This protein binds this small molecule.
Small molecule (SMILES): Cc1cn([C@H]2C[C@H](O[P](=O)(O)OC[C@@H]3CCCO3)[C@@H](CO[P](=O)(O)O[C@H]3C[C@H](n4ccc(N)nc4=O)O[C@@H]3CO[P](=O)(O)O[C@H]3C[C@H](n4ccc(N)nc4=O)O[C@@H]3CO[P](=O)(O)O[C@H]3C[C@H](n4cnc5c(=O)nc(N)[nH]c54)O[C@@H]3CO[P](=O)(O)O[C@H]3C[C@H](n4cc(C)c(=O)[nH]c4=O)O[C@@H]3CO[P](=O)(O)O[C@H]3C[C@H](n4cnc5c(=O)nc(N)[nH]c54)O[C@@H]3CO[P](=O)(O)O[C@H]3C[C@H](n4cnc5c(N)ncnc54)O[C@@H]3CO[P](=O)(O)O[C@H]3C[C@H](n4ccc(N)nc4=O)O[C@@H]3COP(=O)=O)O2)c(=O)[nH]c1=O

Sequence of chain 1.C:
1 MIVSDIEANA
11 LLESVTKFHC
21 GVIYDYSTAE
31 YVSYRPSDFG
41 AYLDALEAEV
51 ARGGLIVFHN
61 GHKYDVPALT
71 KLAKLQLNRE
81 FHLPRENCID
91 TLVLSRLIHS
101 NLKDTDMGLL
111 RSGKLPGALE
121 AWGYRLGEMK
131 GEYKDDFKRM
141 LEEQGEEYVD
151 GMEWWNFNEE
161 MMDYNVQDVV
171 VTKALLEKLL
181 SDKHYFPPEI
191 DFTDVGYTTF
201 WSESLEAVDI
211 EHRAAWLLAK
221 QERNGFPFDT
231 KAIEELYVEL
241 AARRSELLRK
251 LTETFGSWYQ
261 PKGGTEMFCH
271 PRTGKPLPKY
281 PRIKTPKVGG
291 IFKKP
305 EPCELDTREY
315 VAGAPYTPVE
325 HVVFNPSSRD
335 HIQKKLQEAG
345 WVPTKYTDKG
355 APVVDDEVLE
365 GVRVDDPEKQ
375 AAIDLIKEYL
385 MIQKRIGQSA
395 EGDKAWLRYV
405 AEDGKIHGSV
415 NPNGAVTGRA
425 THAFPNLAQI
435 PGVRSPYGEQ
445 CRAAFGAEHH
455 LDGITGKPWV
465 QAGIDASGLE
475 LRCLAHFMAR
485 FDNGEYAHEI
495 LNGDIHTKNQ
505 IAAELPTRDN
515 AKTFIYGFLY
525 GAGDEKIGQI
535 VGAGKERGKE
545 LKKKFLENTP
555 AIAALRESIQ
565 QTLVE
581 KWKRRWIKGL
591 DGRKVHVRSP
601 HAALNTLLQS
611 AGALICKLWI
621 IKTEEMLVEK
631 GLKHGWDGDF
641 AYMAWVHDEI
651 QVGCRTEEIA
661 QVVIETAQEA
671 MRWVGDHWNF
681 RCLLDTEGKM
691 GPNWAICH

Binding-site contacts:
Ligand atom O3' contacts residue ARG333 of chain 1.C at 3.4 Å (salt-bridge).
Ligand atom N9 contacts residue LYS388 of chain 1.C at 3.8 Å.
Ligand atom C3' contacts residue LYS353 of chain 1.C at 3.7 Å.
Ligand atom C5' contacts residue LYS388 of chain 1.C at 3.1 Å.
Ligand atom O4' contacts residue ALA432 of chain 1.C at 3.6 Å.
Ligand atom O5' contacts residue ARG389 of chain 1.C at 3.4 Å (salt-bridge).
Ligand atom OP2 contacts residue VAL357 of chain 1.C at 3.6 Å.
Ligand atom OP1 contacts residue HIS698 of chain 1.C at 3.2 Å (h-bond).
Ligand atom OP1 contacts residue LYS353 of chain 1.C at 3.1 Å.
Ligand atom O4' contacts residue LYS388 of chain 1.C at 3.0 Å (salt-bridge).
Ligand atom O3' contacts residue LYS388 of chain 1.C at 3.2 Å (salt-bridge).
Ligand atom C4' contacts residue LYS388 of chain 1.C at 3.7 Å.
Ligand atom P contacts residue LYS353 of chain 1.C at 3.7 Å.
Ligand atom OP1 contacts residue GLY436 of chain 1.C at 2.7 Å (h-bond).
Ligand atom P contacts residue SER439 of chain 1.C at 3.8 Å.
Ligand atom OP1 contacts residue ASP360 of chain 1.C at 2.7 Å (salt-bridge).
Ligand atom C4' contacts residue LYS353 of chain 1.C at 3.4 Å.
Ligand atom C2' contacts residue TYR520 of chain 1.C at 3.3 Å (hydrophobic).
Ligand atom OP1 contacts residue ASP359 of chain 1.C at 3.4 Å (salt-bridge).
Ligand atom O2 contacts residue GLN433 of chain 1.C at 3.4 Å (h-bond).
Ligand atom P contacts residue ASP359 of chain 1.C at 3.7 Å.
Ligand atom O4' contacts residue GLN433 of chain 1.C at 3.3 Å.
Ligand atom C1' contacts residue TYR520 of chain 1.C at 3.6 Å (hydrophobic).
Ligand atom O3' contacts residue LYS353 of chain 1.C at 3.3 Å.
Ligand atom C2' contacts residue ALA432 of chain 1.C at 3.4 Å (hydrophobic).
Ligand atom OP1 contacts residue VAL358 of chain 1.C at 2.5 Å (h-bond).
Ligand atom OP1 contacts residue VAL357 of chain 1.C at 3.4 Å.
Ligand atom OP1 contacts residue THR351 of chain 1.C at 2.7 Å (h-bond).
Ligand atom OP1 contacts residue SER439 of chain 1.C at 2.7 Å (h-bond).
Ligand atom C4' contacts residue ILE434 of chain 1.C at 3.5 Å (hydrophobic).
Ligand atom OP1 contacts residue ASP359 of chain 1.C at 3.5 Å.
Ligand atom C1' contacts residue LYS388 of chain 1.C at 2.9 Å.
Ligand atom C5' contacts residue ILE434 of chain 1.C at 3.0 Å (hydrophobic).
Ligand atom O3' contacts residue ASP359 of chain 1.C at 3.7 Å.
Ligand atom C4' contacts residue ARG333 of chain 1.C at 3.7 Å.
Ligand atom C1' contacts residue ALA432 of chain 1.C at 3.4 Å (hydrophobic).
Ligand atom OP2 contacts residue ASP359 of chain 1.C at 3.5 Å.
Ligand atom OP1 contacts residue PRO435 of chain 1.C at 3.6 Å.
Ligand atom C5' contacts residue LYS353 of chain 1.C at 3.7 Å.
Ligand atom N3 contacts residue LYS388 of chain 1.C at 3.2 Å (salt-bridge).